Binding-site contacts:
Ligand atom O5 contacts residue THR4 of chain 1.F at 2.4 Å (h-bond).
Ligand atom C6 contacts residue TYR100 of chain 1.E at 4.0 Å (hydrophobic).
Ligand atom C8 contacts residue ASN33 of chain 1.D at 3.9 Å.
Ligand atom O7 contacts residue PRO6 of chain 1.F at 3.4 Å.
Ligand atom C1 contacts residue THR4 of chain 1.F at 1.4 Å.
Ligand atom C6 contacts residue THR4 of chain 1.F at 4.5 Å.
Ligand atom C5 contacts residue TYR100 of chain 1.E at 4.1 Å (hydrophobic).
Ligand atom C2 contacts residue THR4 of chain 1.F at 2.4 Å.
Ligand atom C4 contacts residue THR4 of chain 1.F at 3.6 Å.
Ligand atom O6 contacts residue PRO33 of chain 1.E at 4.4 Å.
Ligand atom O7 contacts residue THR4 of chain 1.F at 4.3 Å.
Ligand atom C3 contacts residue THR4 of chain 1.F at 3.1 Å.
Ligand atom O6 contacts residue TYR100 of chain 1.E at 3.1 Å.
Ligand atom C1 contacts residue ARG5 of chain 1.F at 3.7 Å.
Ligand atom N2 contacts residue PRO2 of chain 1.F at 4.4 Å.
Ligand atom O3 contacts residue THR4 of chain 1.F at 4.3 Å.
Ligand atom N2 contacts residue THR4 of chain 1.F at 2.8 Å (h-bond).
Ligand atom O5 contacts residue ARG5 of chain 1.F at 4.0 Å.
Ligand atom C7 contacts residue THR4 of chain 1.F at 3.6 Å.
Ligand atom C8 contacts residue TYR37 of chain 1.D at 4.0 Å (hydrophobic).
Ligand atom C5 contacts residue THR4 of chain 1.F at 3.1 Å.
Ligand atom C7 contacts residue PRO6 of chain 1.F at 4.2 Å (hydrophobic).
Ligand atom C8 contacts residue THR4 of chain 1.F at 3.9 Å.
Ligand atom C8 contacts residue PRO2 of chain 1.F at 3.9 Å (hydrophobic).

Sequence of chain 1.E:
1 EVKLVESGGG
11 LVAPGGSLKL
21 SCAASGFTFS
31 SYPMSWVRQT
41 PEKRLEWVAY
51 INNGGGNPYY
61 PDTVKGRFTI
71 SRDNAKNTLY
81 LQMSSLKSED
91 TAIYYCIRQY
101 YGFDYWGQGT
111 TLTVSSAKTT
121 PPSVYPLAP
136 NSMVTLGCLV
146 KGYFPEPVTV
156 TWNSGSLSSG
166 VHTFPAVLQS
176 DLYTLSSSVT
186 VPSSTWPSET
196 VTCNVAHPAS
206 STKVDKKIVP

Sequence of chain 1.F:
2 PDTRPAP

Sequence of chain 1.D:
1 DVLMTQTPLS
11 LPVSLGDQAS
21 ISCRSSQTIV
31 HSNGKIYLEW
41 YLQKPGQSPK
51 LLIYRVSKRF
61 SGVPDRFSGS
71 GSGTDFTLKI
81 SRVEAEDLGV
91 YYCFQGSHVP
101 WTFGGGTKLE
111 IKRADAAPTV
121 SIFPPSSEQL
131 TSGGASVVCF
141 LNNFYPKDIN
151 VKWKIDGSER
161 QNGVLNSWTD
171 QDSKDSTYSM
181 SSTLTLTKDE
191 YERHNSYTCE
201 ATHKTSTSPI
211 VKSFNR

A small-molecule ligand and the protein it binds are described below.
Small molecule (SMILES): CC(=O)N[C@@H]1[C@@H](O)[C@@H](O)[C@@H](CO)O[C@H]1O